The protein below binds the small molecule below.
Small molecule (SMILES): CC(C)(C)c1cc(C(C)(C)C)cc(S(N)(=O)=O)c1

Sequence of chain 1.A:
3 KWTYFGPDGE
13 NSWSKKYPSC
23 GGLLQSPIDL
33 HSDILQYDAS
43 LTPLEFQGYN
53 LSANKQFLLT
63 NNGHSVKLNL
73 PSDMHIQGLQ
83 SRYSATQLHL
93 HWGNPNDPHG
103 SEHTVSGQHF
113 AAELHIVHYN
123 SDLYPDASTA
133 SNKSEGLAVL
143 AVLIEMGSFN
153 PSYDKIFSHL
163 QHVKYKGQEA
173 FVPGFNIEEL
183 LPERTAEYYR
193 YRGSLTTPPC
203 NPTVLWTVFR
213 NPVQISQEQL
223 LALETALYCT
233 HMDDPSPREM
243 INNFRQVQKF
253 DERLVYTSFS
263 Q

Binding-site contacts:
Ligand atom N8 contacts residue THR198 of chain 1.A at 2.7 Å (h-bond).
Ligand atom N8 contacts residue HIS117 of chain 1.A at 3.4 Å (h-bond).
Ligand atom C5 contacts residue THR199 of chain 1.A at 3.3 Å.
Ligand atom C2 contacts residue THR199 of chain 1.A at 3.8 Å.
Ligand atom N8 contacts residue GLU104 of chain 1.A at 3.8 Å.
Ligand atom O10 contacts residue VAL119 of chain 1.A at 3.7 Å.
Ligand atom N8 contacts residue ZN1 of chain 1.E at 1.9 Å.
Ligand atom C14 contacts residue ASN64 of chain 1.A at 4.0 Å.
Ligand atom C6 contacts residue THR199 of chain 1.A at 3.4 Å.
Ligand atom C16 contacts residue LEU197 of chain 1.A at 3.9 Å (hydrophobic).
Ligand atom C6 contacts residue ZN1 of chain 1.E at 3.9 Å.
Ligand atom S7 contacts residue ZN1 of chain 1.E at 3.0 Å.
Ligand atom O9 contacts residue THR198 of chain 1.A at 2.8 Å (h-bond).
Ligand atom C14 contacts residue HIS66 of chain 1.A at 3.8 Å.
Ligand atom S7 contacts residue HIS91 of chain 1.A at 3.7 Å.
Ligand atom C12 contacts residue ASN64 of chain 1.A at 3.4 Å.
Ligand atom C13 contacts residue THR199 of chain 1.A at 4.0 Å.
Ligand atom C13 contacts residue SER67 of chain 1.A at 3.7 Å.
Ligand atom O10 contacts residue HIS91 of chain 1.A at 3.3 Å.
Ligand atom O10 contacts residue ZN1 of chain 1.E at 3.1 Å.
Ligand atom C3 contacts residue GLN89 of chain 1.A at 3.9 Å.
Ligand atom C2 contacts residue HIS91 of chain 1.A at 4.0 Å.
Ligand atom C3 contacts residue THR199 of chain 1.A at 4.0 Å.
Ligand atom N8 contacts residue HIS93 of chain 1.A at 3.2 Å (h-bond).
Ligand atom C12 contacts residue GLN89 of chain 1.A at 3.9 Å.
Ligand atom C18 contacts residue VAL119 of chain 1.A at 3.9 Å (hydrophobic).
Ligand atom S7 contacts residue THR198 of chain 1.A at 3.7 Å.
Ligand atom C13 contacts residue HIS91 of chain 1.A at 3.9 Å.
Ligand atom O9 contacts residue THR199 of chain 1.A at 4.0 Å.
Ligand atom C4 contacts residue THR199 of chain 1.A at 3.7 Å.
Ligand atom C5 contacts residue ZN1 of chain 1.E at 3.7 Å.
Ligand atom C4 contacts residue HIS91 of chain 1.A at 3.8 Å.
Ligand atom C1 contacts residue THR199 of chain 1.A at 4.0 Å.
Ligand atom C6 contacts residue HIS91 of chain 1.A at 3.4 Å.
Ligand atom O9 contacts residue LEU197 of chain 1.A at 3.3 Å.
Ligand atom C14 contacts residue TRP4 of chain 1.A at 3.9 Å (hydrophobic).
Ligand atom O10 contacts residue HIS117 of chain 1.A at 3.6 Å.
Ligand atom C5 contacts residue HIS91 of chain 1.A at 3.3 Å.
Ligand atom N8 contacts residue HIS91 of chain 1.A at 3.3 Å (h-bond).
Ligand atom C2 contacts residue LEU197 of chain 1.A at 3.9 Å (hydrophobic).